This protein binds this small molecule.
Small molecule (SMILES): CC(=O)N[C@@H]1[C@@H](O)[C@H](O)[C@@H](CO)O[C@H]1O

Sequence of chain 1.D:
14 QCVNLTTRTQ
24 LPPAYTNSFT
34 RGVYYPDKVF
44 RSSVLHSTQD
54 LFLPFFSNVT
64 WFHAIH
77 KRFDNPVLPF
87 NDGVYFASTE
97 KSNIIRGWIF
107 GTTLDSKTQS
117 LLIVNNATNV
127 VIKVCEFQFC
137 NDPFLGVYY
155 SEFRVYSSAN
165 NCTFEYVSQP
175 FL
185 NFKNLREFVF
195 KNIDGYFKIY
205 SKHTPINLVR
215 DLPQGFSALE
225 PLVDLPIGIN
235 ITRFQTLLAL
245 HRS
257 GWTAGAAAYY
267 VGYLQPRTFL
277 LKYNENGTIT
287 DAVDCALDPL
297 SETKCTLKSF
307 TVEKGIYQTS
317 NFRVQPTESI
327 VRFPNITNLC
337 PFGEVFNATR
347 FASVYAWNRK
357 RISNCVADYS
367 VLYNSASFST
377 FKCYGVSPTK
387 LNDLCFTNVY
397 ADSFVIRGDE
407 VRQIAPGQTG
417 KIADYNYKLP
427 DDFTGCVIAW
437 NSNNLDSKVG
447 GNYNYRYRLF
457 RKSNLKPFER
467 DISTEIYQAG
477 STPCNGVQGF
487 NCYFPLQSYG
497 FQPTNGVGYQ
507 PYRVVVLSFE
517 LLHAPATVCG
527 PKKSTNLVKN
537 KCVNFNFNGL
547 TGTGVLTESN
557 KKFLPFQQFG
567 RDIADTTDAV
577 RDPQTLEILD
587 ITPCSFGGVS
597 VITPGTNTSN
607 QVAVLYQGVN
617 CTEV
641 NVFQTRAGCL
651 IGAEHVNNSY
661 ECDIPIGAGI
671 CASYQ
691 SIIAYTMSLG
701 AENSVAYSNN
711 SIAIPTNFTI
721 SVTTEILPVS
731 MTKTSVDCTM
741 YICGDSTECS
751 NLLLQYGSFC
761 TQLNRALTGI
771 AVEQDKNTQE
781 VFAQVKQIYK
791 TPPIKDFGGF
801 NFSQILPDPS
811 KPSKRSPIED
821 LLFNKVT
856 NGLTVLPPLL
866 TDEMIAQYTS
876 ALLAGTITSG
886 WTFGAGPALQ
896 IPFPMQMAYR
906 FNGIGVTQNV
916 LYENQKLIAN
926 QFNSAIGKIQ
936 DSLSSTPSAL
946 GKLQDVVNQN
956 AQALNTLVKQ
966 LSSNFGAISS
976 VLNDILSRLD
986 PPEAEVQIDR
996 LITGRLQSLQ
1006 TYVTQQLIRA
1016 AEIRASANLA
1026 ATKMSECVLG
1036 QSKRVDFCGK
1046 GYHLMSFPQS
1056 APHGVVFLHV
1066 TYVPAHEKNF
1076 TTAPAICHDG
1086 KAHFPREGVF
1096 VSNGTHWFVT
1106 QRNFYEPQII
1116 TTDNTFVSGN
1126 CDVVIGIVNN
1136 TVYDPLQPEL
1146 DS

Sequence of chain 1.E:
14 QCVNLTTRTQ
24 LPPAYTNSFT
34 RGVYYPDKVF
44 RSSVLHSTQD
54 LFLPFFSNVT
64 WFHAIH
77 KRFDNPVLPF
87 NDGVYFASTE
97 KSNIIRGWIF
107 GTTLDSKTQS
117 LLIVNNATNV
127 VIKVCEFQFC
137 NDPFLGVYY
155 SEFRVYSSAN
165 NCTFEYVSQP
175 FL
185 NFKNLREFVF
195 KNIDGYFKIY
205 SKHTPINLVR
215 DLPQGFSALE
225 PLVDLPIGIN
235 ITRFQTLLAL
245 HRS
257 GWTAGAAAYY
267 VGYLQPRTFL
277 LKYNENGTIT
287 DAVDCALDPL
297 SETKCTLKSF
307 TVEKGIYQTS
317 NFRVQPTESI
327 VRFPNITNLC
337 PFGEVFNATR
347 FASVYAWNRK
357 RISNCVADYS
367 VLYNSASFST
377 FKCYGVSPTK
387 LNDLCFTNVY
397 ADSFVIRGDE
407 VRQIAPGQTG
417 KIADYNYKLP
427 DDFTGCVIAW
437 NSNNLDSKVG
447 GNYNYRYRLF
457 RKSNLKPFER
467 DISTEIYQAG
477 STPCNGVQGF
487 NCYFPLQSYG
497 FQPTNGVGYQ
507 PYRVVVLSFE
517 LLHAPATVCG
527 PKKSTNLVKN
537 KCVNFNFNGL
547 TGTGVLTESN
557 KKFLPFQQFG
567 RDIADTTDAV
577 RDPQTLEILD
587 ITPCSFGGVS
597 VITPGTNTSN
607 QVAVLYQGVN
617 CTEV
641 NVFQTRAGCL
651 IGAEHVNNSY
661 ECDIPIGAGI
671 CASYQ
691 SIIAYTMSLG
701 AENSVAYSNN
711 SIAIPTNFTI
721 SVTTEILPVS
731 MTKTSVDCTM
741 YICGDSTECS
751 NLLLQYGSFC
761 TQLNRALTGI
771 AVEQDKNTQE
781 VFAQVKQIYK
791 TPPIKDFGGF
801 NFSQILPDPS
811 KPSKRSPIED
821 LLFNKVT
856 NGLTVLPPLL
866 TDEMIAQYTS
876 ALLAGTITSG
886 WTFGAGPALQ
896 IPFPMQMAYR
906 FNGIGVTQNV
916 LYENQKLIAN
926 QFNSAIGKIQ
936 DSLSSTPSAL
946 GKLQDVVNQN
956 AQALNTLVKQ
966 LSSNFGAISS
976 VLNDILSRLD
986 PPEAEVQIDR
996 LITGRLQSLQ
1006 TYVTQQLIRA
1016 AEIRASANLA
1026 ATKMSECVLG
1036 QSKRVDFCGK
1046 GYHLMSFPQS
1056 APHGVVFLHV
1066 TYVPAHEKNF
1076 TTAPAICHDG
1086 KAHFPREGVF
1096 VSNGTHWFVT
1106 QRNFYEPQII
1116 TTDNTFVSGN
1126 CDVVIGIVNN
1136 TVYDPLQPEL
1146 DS

Binding-site contacts:
Ligand atom C8 contacts residue ASN709 of chain 1.D at 4.4 Å.
Ligand atom O7 contacts residue ASN709 of chain 1.D at 3.3 Å (h-bond).
Ligand atom C2 contacts residue ASN709 of chain 1.D at 2.4 Å.
Ligand atom C8 contacts residue GLY1131 of chain 1.D at 3.8 Å.
Ligand atom C2 contacts residue ASP796 of chain 1.E at 4.5 Å.
Ligand atom C7 contacts residue ASN709 of chain 1.D at 3.3 Å.
Ligand atom C5 contacts residue ASN709 of chain 1.D at 3.7 Å.
Ligand atom O5 contacts residue ASN709 of chain 1.D at 2.4 Å (h-bond).
Ligand atom C8 contacts residue ILE1130 of chain 1.D at 3.8 Å (hydrophobic).
Ligand atom C3 contacts residue ASN709 of chain 1.D at 3.8 Å.
Ligand atom O5 contacts residue ASP796 of chain 1.E at 3.5 Å (salt-bridge).
Ligand atom C1 contacts residue ASP796 of chain 1.E at 3.9 Å.
Ligand atom O6 contacts residue ASP796 of chain 1.E at 4.0 Å.
Ligand atom C1 contacts residue ASN709 of chain 1.D at 1.4 Å.
Ligand atom C4 contacts residue ASN709 of chain 1.D at 4.2 Å.
Ligand atom N2 contacts residue ASN709 of chain 1.D at 2.9 Å (h-bond).